Binding-site contacts:
Ligand atom O7 contacts residue ASN99 of chain 1.D at 4.0 Å.
Ligand atom N2 contacts residue LYS98 of chain 1.D at 3.9 Å.
Ligand atom C2 contacts residue ASN99 of chain 1.D at 2.4 Å.
Ligand atom O7 contacts residue PHE100 of chain 1.D at 3.9 Å.
Ligand atom O7 contacts residue SER101 of chain 1.D at 3.1 Å (h-bond).
Ligand atom C1 contacts residue ASN99 of chain 1.D at 1.4 Å.
Ligand atom C8 contacts residue PHE100 of chain 1.D at 3.8 Å (hydrophobic).
Ligand atom N2 contacts residue ASN99 of chain 1.D at 3.0 Å (h-bond).
Ligand atom C4 contacts residue ASN99 of chain 1.D at 4.0 Å.
Ligand atom C6 contacts residue ASN99 of chain 1.D at 4.5 Å.
Ligand atom O6 contacts residue NAG2 of chain 1.L at 4.0 Å.
Ligand atom C8 contacts residue ASN99 of chain 1.D at 3.4 Å.
Ligand atom C7 contacts residue PHE100 of chain 1.D at 4.0 Å (hydrophobic).
Ligand atom C8 contacts residue LYS98 of chain 1.D at 4.2 Å.
Ligand atom C7 contacts residue ASN99 of chain 1.D at 3.7 Å.
Ligand atom O5 contacts residue ASN99 of chain 1.D at 2.1 Å (h-bond).
Ligand atom C7 contacts residue SER101 of chain 1.D at 4.3 Å.
Ligand atom C3 contacts residue ASN99 of chain 1.D at 3.7 Å.
Ligand atom C5 contacts residue ASN99 of chain 1.D at 3.5 Å.
Ligand atom O6 contacts residue ASN99 of chain 1.D at 4.3 Å.

Sequence of chain 1.D:
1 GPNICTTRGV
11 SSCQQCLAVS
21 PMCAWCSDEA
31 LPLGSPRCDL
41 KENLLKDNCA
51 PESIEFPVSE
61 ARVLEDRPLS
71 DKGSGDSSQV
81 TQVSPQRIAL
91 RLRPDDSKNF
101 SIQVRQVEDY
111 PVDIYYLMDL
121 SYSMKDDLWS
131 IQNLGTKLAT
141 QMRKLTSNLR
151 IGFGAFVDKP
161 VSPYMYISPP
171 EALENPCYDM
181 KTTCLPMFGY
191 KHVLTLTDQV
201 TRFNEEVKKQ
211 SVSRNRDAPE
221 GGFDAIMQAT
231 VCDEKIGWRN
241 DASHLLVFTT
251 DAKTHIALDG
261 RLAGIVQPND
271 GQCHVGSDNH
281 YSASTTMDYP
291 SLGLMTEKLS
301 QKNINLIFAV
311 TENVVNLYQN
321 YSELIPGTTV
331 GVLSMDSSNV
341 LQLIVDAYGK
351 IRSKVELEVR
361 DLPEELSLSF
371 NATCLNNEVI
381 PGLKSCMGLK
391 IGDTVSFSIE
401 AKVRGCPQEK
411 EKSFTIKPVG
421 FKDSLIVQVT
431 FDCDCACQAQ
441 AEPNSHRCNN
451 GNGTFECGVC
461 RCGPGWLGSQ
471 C

A small-molecule ligand and the protein it binds are described below.
Small molecule (SMILES): CC(=O)N[C@@H]1[C@@H](O)[C@H](O)[C@@H](CO)O[C@H]1O